Sequence of chain 1.CB:
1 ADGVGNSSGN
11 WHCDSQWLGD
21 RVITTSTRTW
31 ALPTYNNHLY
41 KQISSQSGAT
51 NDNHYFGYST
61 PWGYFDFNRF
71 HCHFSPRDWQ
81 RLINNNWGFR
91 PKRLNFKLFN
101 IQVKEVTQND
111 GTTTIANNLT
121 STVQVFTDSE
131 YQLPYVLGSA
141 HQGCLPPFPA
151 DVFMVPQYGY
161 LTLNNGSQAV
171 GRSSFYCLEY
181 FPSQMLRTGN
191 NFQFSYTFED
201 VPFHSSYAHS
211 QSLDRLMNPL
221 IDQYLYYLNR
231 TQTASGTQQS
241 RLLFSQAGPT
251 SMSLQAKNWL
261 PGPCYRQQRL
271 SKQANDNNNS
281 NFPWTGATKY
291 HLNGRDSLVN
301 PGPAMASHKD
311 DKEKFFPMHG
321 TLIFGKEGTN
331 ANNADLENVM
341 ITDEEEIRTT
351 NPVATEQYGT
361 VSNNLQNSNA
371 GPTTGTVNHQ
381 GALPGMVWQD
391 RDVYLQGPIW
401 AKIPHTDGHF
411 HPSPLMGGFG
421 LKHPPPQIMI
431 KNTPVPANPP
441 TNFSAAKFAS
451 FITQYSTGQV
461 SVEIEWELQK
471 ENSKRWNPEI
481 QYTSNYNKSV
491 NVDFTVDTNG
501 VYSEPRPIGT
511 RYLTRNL

Sequence of chain 1.DB:
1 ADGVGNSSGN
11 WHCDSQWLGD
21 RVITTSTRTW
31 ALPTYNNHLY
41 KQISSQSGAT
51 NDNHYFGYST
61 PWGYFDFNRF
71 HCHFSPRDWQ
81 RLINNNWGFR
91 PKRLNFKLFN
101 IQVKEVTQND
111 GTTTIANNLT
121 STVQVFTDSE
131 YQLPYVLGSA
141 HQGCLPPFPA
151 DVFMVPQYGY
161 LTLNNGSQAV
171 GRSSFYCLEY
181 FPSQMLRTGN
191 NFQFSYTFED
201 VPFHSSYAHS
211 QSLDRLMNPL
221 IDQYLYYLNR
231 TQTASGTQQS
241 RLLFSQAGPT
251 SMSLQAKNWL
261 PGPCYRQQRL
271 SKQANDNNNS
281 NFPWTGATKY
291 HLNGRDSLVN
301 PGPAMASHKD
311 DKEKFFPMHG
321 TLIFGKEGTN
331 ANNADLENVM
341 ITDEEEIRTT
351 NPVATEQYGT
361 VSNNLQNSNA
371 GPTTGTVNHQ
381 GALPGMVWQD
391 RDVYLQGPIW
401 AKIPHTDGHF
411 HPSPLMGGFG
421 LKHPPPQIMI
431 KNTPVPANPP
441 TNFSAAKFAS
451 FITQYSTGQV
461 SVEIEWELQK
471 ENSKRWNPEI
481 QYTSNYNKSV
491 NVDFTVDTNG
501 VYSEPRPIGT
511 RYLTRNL

Binding-site contacts:
Ligand atom O3P contacts residue PRO202 of chain 1.DB at 4.1 Å.
Ligand atom O4' contacts residue PRO202 of chain 1.DB at 4.4 Å.
Ligand atom C5' contacts residue PRO202 of chain 1.DB at 4.2 Å (hydrophobic).
Ligand atom N6 contacts residue VAL201 of chain 1.DB at 4.5 Å.
Ligand atom C6 contacts residue PRO412 of chain 1.DB at 3.6 Å (hydrophobic).
Ligand atom N7 contacts residue HIS411 of chain 1.DB at 3.7 Å.
Ligand atom N6 contacts residue GLY420 of chain 1.DB at 3.6 Å.
Ligand atom N9 contacts residue PRO412 of chain 1.DB at 4.4 Å.
Ligand atom C5 contacts residue PRO412 of chain 1.DB at 4.1 Å (hydrophobic).
Ligand atom O5' contacts residue PRO202 of chain 1.DB at 4.1 Å.
Ligand atom C2 contacts residue PRO412 of chain 1.DB at 4.2 Å (hydrophobic).
Ligand atom C8 contacts residue PRO202 of chain 1.DB at 4.4 Å (hydrophobic).
Ligand atom C2 contacts residue GLY420 of chain 1.DB at 3.8 Å.
Ligand atom N9 contacts residue PRO202 of chain 1.DB at 4.3 Å.
Ligand atom N3 contacts residue PRO412 of chain 1.DB at 4.0 Å.
Ligand atom N7 contacts residue PRO202 of chain 1.DB at 4.2 Å.
Ligand atom P contacts residue PRO202 of chain 1.DB at 4.4 Å.
Ligand atom C4 contacts residue PRO202 of chain 1.DB at 4.0 Å (hydrophobic).
Ligand atom C6 contacts residue GLY420 of chain 1.DB at 4.3 Å.
Ligand atom N3 contacts residue PRO202 of chain 1.DB at 4.2 Å.
Ligand atom C4 contacts residue PRO412 of chain 1.DB at 4.1 Å (hydrophobic).
Ligand atom N6 contacts residue PRO412 of chain 1.DB at 3.6 Å.
Ligand atom C2 contacts residue PRO202 of chain 1.DB at 4.0 Å (hydrophobic).
Ligand atom N1 contacts residue GLY420 of chain 1.DB at 3.2 Å (h-bond).
Ligand atom C8 contacts residue HIS411 of chain 1.DB at 3.4 Å.
Ligand atom C6 contacts residue SER413 of chain 1.DB at 4.4 Å.
Ligand atom N1 contacts residue PRO412 of chain 1.DB at 3.7 Å.
Ligand atom C5 contacts residue PRO202 of chain 1.DB at 3.9 Å (hydrophobic).
Ligand atom N1 contacts residue VAL201 of chain 1.DB at 4.0 Å.
Ligand atom C2' contacts residue HIS411 of chain 1.DB at 4.3 Å.
Ligand atom O3' contacts residue HIS409 of chain 1.CB at 4.4 Å.
Ligand atom N6 contacts residue SER413 of chain 1.DB at 3.6 Å.
Ligand atom N9 contacts residue HIS411 of chain 1.DB at 4.5 Å.
Ligand atom O1P contacts residue PRO202 of chain 1.DB at 4.1 Å.
Ligand atom C6 contacts residue PRO202 of chain 1.DB at 4.0 Å (hydrophobic).
Ligand atom C6 contacts residue VAL201 of chain 1.DB at 4.5 Å (hydrophobic).
Ligand atom N1 contacts residue PRO202 of chain 1.DB at 4.0 Å.
Ligand atom N7 contacts residue SER413 of chain 1.DB at 4.3 Å.

This small molecule binds to this protein.
Small molecule (SMILES): Nc1ncnc2c1ncn2[C@H]1C[C@H](O)[C@@H](COP(=O)(O)O)O1